Sequence of chain 1.G:
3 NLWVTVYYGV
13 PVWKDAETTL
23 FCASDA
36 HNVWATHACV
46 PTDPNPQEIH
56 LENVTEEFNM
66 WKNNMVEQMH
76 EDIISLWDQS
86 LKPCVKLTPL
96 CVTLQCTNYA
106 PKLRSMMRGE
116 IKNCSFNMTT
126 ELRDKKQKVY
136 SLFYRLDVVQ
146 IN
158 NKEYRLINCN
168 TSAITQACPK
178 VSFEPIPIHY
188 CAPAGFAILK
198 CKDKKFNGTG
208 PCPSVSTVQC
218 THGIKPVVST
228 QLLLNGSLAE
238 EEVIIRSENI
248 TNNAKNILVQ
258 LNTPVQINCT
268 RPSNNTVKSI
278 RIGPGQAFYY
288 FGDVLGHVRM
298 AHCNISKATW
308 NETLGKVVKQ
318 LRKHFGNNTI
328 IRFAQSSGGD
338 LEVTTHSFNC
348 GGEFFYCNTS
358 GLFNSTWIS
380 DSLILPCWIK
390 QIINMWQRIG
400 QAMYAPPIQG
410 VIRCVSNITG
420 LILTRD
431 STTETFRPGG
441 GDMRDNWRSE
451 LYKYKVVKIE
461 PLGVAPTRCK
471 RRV

A small-molecule ligand and the protein it binds are described below.
Small molecule (SMILES): CC(=O)N[C@@H]1[C@@H](O)[C@H](O)[C@@H](CO)O[C@H]1O

Binding-site contacts:
Ligand atom C5 contacts residue TRP364 of chain 1.G at 4.2 Å (hydrophobic).
Ligand atom C1 contacts residue TRP364 of chain 1.G at 4.0 Å (hydrophobic).
Ligand atom C4 contacts residue ASN308 of chain 1.G at 4.1 Å.
Ligand atom C2 contacts residue ASN308 of chain 1.G at 2.4 Å.
Ligand atom C6 contacts residue TRP364 of chain 1.G at 4.0 Å (hydrophobic).
Ligand atom C7 contacts residue ASN308 of chain 1.G at 3.2 Å.
Ligand atom C8 contacts residue ASN308 of chain 1.G at 4.1 Å.
Ligand atom O5 contacts residue ASN308 of chain 1.G at 2.4 Å (h-bond).
Ligand atom C3 contacts residue ASN308 of chain 1.G at 3.6 Å.
Ligand atom O7 contacts residue ASN308 of chain 1.G at 3.4 Å (h-bond).
Ligand atom N2 contacts residue ASN308 of chain 1.G at 2.7 Å (h-bond).
Ligand atom C8 contacts residue LYS304 of chain 1.G at 4.0 Å.
Ligand atom O5 contacts residue TRP364 of chain 1.G at 3.5 Å.
Ligand atom C1 contacts residue ASN308 of chain 1.G at 1.4 Å.
Ligand atom C5 contacts residue ASN308 of chain 1.G at 3.7 Å.